A protein and the small-molecule ligand that binds it are described below.
Small molecule (SMILES): CC(=O)N[C@H]1[C@H](O[C@H]2[C@H](O)[C@@H](NC(C)=O)CO[C@@H]2CO)O[C@H](CO)[C@@H](O[C@@H]2O[C@H](CO[C@H]3O[C@H](CO[C@H]4O[C@H](CO)[C@@H](O)[C@H](O)[C@@H]4O)[C@@H](O)[C@H](O[C@H]4O[C@H](CO)[C@@H](O)[C@H](O)[C@@H]4O)[C@@H]3O)[C@@H](O)[C@H](O)[C@@H]2O)[C@@H]1O

Sequence of chain 1.C:
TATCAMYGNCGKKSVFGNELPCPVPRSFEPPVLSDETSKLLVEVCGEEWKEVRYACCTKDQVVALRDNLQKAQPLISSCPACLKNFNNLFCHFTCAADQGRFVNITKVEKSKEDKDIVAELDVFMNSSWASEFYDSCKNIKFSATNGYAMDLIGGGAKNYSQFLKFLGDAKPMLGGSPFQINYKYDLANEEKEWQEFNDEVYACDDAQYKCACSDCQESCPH

Binding-site contacts:
Ligand atom C8 contacts residue LEU206 of chain 1.C at 4.3 Å (hydrophobic).
Ligand atom C6 contacts residue ILE124 of chain 1.C at 3.9 Å (hydrophobic).
Ligand atom O7 contacts residue PHE143 of chain 1.C at 3.7 Å.
Ligand atom C8 contacts residue GLU210 of chain 1.C at 4.2 Å.
Ligand atom O5 contacts residue ASN123 of chain 1.C at 2.3 Å (h-bond).
Ligand atom C1 contacts residue TRP213 of chain 1.C at 4.3 Å (hydrophobic).
Ligand atom O6 contacts residue ASN123 of chain 1.C at 4.4 Å.
Ligand atom N2 contacts residue ASN123 of chain 1.C at 2.9 Å (h-bond).
Ligand atom O6 contacts residue THR125 of chain 1.C at 3.8 Å.
Ligand atom O6 contacts residue ILE124 of chain 1.C at 2.8 Å (h-bond).
Ligand atom C5 contacts residue ASN123 of chain 1.C at 3.6 Å.
Ligand atom C8 contacts residue TRP213 of chain 1.C at 3.4 Å (hydrophobic).
Ligand atom O7 contacts residue ASN123 of chain 1.C at 3.6 Å.
Ligand atom C3 contacts residue ASN123 of chain 1.C at 3.8 Å.
Ligand atom O5 contacts residue ILE124 of chain 1.C at 3.8 Å.
Ligand atom C7 contacts residue TRP213 of chain 1.C at 4.2 Å (hydrophobic).
Ligand atom C7 contacts residue PHE143 of chain 1.C at 3.9 Å (hydrophobic).
Ligand atom C7 contacts residue ASN123 of chain 1.C at 3.5 Å.
Ligand atom C1 contacts residue ASN123 of chain 1.C at 1.4 Å.
Ligand atom C8 contacts residue PHE143 of chain 1.C at 3.8 Å (hydrophobic).
Ligand atom C2 contacts residue ASN123 of chain 1.C at 2.5 Å.
Ligand atom C6 contacts residue THR125 of chain 1.C at 4.3 Å.
Ligand atom O5 contacts residue THR125 of chain 1.C at 4.0 Å.
Ligand atom N2 contacts residue TRP213 of chain 1.C at 3.9 Å.
Ligand atom C5 contacts residue ILE124 of chain 1.C at 4.3 Å (hydrophobic).
Ligand atom C4 contacts residue ASN123 of chain 1.C at 4.2 Å.